Binding-site contacts:
Ligand atom C1 contacts residue VAL107 of chain 1.B at 4.3 Å (hydrophobic).
Ligand atom N contacts residue PHE26 of chain 1.B at 3.2 Å.
Ligand atom N1 contacts residue PHE26 of chain 1.B at 3.3 Å.
Ligand atom C contacts residue PHE26 of chain 1.B at 4.2 Å (hydrophobic).
Ligand atom C1 contacts residue PRO110 of chain 1.B at 4.2 Å (hydrophobic).
Ligand atom O contacts residue PRO110 of chain 1.B at 4.1 Å.
Ligand atom C contacts residue TYR24 of chain 1.B at 3.4 Å (hydrophobic).
Ligand atom N1 contacts residue VAL107 of chain 1.B at 3.6 Å.
Ligand atom C contacts residue PRO110 of chain 1.B at 3.9 Å (hydrophobic).
Ligand atom C2 contacts residue PHE26 of chain 1.B at 4.0 Å (hydrophobic).
Ligand atom C6 contacts residue TYR24 of chain 1.B at 4.3 Å (hydrophobic).
Ligand atom C2 contacts residue VAL107 of chain 1.B at 4.4 Å (hydrophobic).
Ligand atom C1 contacts residue SER108 of chain 1.B at 3.8 Å.
Ligand atom C1 contacts residue PHE26 of chain 1.B at 4.3 Å (hydrophobic).
Ligand atom S contacts residue PHE26 of chain 1.B at 4.0 Å.
Ligand atom C contacts residue ILE21 of chain 1.B at 3.8 Å (hydrophobic).
Ligand atom O contacts residue SER108 of chain 1.B at 4.4 Å.
Ligand atom N contacts residue VAL107 of chain 1.B at 4.0 Å.
Ligand atom C7 contacts residue SER25 of chain 1.B at 4.0 Å.

Sequence of chain 1.B:
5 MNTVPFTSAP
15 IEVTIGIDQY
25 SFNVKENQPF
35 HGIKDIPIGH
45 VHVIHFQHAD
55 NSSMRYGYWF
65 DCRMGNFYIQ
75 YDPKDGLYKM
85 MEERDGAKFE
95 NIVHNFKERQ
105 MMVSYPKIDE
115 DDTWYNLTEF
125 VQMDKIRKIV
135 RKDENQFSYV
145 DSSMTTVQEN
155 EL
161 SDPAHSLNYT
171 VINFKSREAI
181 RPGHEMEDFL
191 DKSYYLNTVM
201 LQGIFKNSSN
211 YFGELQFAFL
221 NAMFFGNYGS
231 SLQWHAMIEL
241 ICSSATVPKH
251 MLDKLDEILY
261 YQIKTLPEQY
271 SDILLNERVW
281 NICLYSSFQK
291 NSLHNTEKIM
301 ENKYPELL

The small molecule below binds the protein below.
Small molecule (SMILES): CCc1nnsc1C(=O)N(CC)CC